Sequence of chain 1.A:
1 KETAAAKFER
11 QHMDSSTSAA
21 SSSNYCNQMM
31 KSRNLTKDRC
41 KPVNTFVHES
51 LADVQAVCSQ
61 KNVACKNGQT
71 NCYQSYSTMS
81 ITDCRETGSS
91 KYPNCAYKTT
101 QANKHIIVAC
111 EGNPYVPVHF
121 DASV

The small molecule below binds the protein below.
Small molecule (SMILES): Nc1ncnc2c1ncn2[C@@H]1O[C@H](COP(=O)(O)O)[C@@H](O)[C@H]1OP(=O)(O)O

Binding-site contacts:
Ligand atom O3P contacts residue HIS119 of chain 1.A at 3.3 Å.
Ligand atom O2' contacts residue HIS119 of chain 1.A at 3.5 Å.
Ligand atom N9 contacts residue HIS119 of chain 1.A at 3.5 Å (h-bond).
Ligand atom O1P contacts residue VAL118 of chain 1.A at 4.2 Å.
Ligand atom P1 contacts residue HIS119 of chain 1.A at 3.8 Å.
Ligand atom O3P contacts residue HIS12 of chain 1.A at 2.6 Å (h-bond).
Ligand atom C2 contacts residue HIS119 of chain 1.A at 3.6 Å.
Ligand atom C3' contacts residue PHE120 of chain 1.A at 3.9 Å (hydrophobic).
Ligand atom C1' contacts residue HIS119 of chain 1.A at 4.0 Å.
Ligand atom O2P contacts residue LYS41 of chain 1.A at 2.9 Å (salt-bridge).
Ligand atom O2P contacts residue GLN11 of chain 1.A at 3.5 Å (h-bond).
Ligand atom O2P contacts residue HIS12 of chain 1.A at 3.9 Å.
Ligand atom C6 contacts residue HIS119 of chain 1.A at 3.6 Å.
Ligand atom O3P contacts residue PHE120 of chain 1.A at 2.9 Å (h-bond).
Ligand atom O3' contacts residue PHE120 of chain 1.A at 2.8 Å (h-bond).
Ligand atom P1 contacts residue PHE120 of chain 1.A at 4.0 Å.
Ligand atom C2' contacts residue HIS119 of chain 1.A at 4.3 Å.
Ligand atom O3' contacts residue ASP121 of chain 1.A at 4.2 Å.
Ligand atom O2' contacts residue PHE120 of chain 1.A at 3.7 Å.
Ligand atom N6 contacts residue HIS119 of chain 1.A at 4.3 Å.
Ligand atom O1P contacts residue GLN11 of chain 1.A at 3.7 Å.
Ligand atom N1 contacts residue HIS119 of chain 1.A at 3.6 Å.
Ligand atom C2 contacts residue ASN67 of chain 1.A at 3.8 Å.
Ligand atom P1 contacts residue HIS12 of chain 1.A at 3.7 Å.
Ligand atom C8 contacts residue HIS119 of chain 1.A at 3.8 Å.
Ligand atom C4 contacts residue HIS119 of chain 1.A at 3.5 Å.
Ligand atom N7 contacts residue HIS119 of chain 1.A at 3.6 Å.
Ligand atom O3P contacts residue GLN11 of chain 1.A at 3.9 Å.
Ligand atom N3 contacts residue ASN67 of chain 1.A at 4.0 Å.
Ligand atom P1 contacts residue GLN11 of chain 1.A at 3.8 Å.
Ligand atom C5 contacts residue HIS119 of chain 1.A at 3.3 Å.
Ligand atom P1 contacts residue LYS41 of chain 1.A at 4.2 Å.
Ligand atom O3P contacts residue VAL118 of chain 1.A at 4.4 Å.
Ligand atom O1P contacts residue HIS119 of chain 1.A at 2.8 Å (h-bond).
Ligand atom N3 contacts residue HIS119 of chain 1.A at 3.5 Å.
Ligand atom C2' contacts residue PHE120 of chain 1.A at 4.4 Å (hydrophobic).